Sequence of chain 1.A:
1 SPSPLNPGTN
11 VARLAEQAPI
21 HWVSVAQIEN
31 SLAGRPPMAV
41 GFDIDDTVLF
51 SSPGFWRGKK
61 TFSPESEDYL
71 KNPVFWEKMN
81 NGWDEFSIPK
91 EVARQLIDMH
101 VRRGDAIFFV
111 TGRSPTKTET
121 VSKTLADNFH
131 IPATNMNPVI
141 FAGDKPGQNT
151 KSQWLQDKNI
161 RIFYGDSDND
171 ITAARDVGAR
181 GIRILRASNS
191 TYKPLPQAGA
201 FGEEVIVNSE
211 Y

Binding-site contacts:
Ligand atom C2' contacts residue PO41 of chain 1.D at 3.5 Å.
Ligand atom C5' contacts residue TRP76 of chain 1.A at 3.7 Å (hydrophobic).
Ligand atom N9 contacts residue PHE55 of chain 1.A at 4.0 Å.
Ligand atom N1 contacts residue THR191 of chain 1.A at 3.4 Å (h-bond).
Ligand atom C4' contacts residue PO41 of chain 1.D at 3.6 Å.
Ligand atom O2' contacts residue PO41 of chain 1.D at 3.0 Å (h-bond).
Ligand atom O5' contacts residue LEU70 of chain 1.A at 3.7 Å.
Ligand atom O2' contacts residue TYR192 of chain 1.A at 3.6 Å.
Ligand atom C4 contacts residue TYR192 of chain 1.A at 3.7 Å (hydrophobic).
Ligand atom N1 contacts residue TYR192 of chain 1.A at 3.5 Å.
Ligand atom C4 contacts residue PHE55 of chain 1.A at 3.8 Å (hydrophobic).
Ligand atom C2 contacts residue PHE55 of chain 1.A at 3.4 Å (hydrophobic).
Ligand atom C2 contacts residue TYR192 of chain 1.A at 3.7 Å (hydrophobic).
Ligand atom N6 contacts residue TYR69 of chain 1.A at 3.3 Å (h-bond).
Ligand atom C5' contacts residue GLY112 of chain 1.A at 3.7 Å.
Ligand atom C6 contacts residue TYR69 of chain 1.A at 3.6 Å (hydrophobic).
Ligand atom C3' contacts residue ASP144 of chain 1.A at 3.6 Å.
Ligand atom C8 contacts residue LEU70 of chain 1.A at 3.8 Å (hydrophobic).
Ligand atom N1 contacts residue PHE55 of chain 1.A at 3.8 Å.
Ligand atom N9 contacts residue TYR192 of chain 1.A at 3.8 Å.
Ligand atom C5' contacts residue ASP144 of chain 1.A at 3.8 Å.
Ligand atom O4' contacts residue PHE55 of chain 1.A at 3.5 Å.
Ligand atom N6 contacts residue THR191 of chain 1.A at 3.4 Å (h-bond).
Ligand atom O3' contacts residue ARG113 of chain 1.A at 4.0 Å.
Ligand atom C6 contacts residue TYR192 of chain 1.A at 3.6 Å (hydrophobic).
Ligand atom C1' contacts residue PO41 of chain 1.D at 3.5 Å.
Ligand atom O4' contacts residue PO41 of chain 1.D at 3.6 Å (h-bond).
Ligand atom O3' contacts residue PO41 of chain 1.D at 2.9 Å (h-bond).
Ligand atom O3' contacts residue GLY112 of chain 1.A at 3.3 Å.
Ligand atom O3' contacts residue ASP144 of chain 1.A at 3.6 Å (salt-bridge).
Ligand atom N7 contacts residue TYR192 of chain 1.A at 3.8 Å.
Ligand atom O4' contacts residue TRP76 of chain 1.A at 3.9 Å.
Ligand atom C8 contacts residue TYR192 of chain 1.A at 3.9 Å (hydrophobic).
Ligand atom C2' contacts residue TYR192 of chain 1.A at 3.7 Å (hydrophobic).
Ligand atom C5 contacts residue TYR192 of chain 1.A at 3.6 Å (hydrophobic).
Ligand atom C3' contacts residue PO41 of chain 1.D at 3.6 Å.
Ligand atom C4' contacts residue GLY112 of chain 1.A at 3.8 Å.
Ligand atom N7 contacts residue LEU70 of chain 1.A at 3.5 Å.
Ligand atom N3 contacts residue PHE55 of chain 1.A at 3.5 Å.
Ligand atom N6 contacts residue TYR192 of chain 1.A at 3.7 Å.

The protein below binds the small molecule below.
Small molecule (SMILES): Nc1ncnc2c1ncn2[C@@H]1O[C@H](CO)[C@@H](O)[C@H]1O